Sequence of chain 8.A:
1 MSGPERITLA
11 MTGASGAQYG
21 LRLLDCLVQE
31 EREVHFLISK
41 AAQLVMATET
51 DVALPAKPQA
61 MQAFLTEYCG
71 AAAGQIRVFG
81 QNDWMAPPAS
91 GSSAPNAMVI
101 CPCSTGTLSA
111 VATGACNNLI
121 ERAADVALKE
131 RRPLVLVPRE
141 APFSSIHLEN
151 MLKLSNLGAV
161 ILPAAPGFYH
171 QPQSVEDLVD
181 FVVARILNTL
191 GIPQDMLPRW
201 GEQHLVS

This small molecule binds to this protein.
Small molecule (SMILES): CC(C)=CCOP(=O)(O)O

Sequence of chain 6.A:
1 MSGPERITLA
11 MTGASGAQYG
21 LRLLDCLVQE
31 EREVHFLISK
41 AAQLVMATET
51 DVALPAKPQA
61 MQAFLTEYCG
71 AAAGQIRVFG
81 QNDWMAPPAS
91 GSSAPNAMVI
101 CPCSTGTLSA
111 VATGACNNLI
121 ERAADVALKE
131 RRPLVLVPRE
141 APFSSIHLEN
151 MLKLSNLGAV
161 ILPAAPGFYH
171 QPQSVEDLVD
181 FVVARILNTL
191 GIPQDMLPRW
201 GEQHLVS

Sequence of chain 11.A:
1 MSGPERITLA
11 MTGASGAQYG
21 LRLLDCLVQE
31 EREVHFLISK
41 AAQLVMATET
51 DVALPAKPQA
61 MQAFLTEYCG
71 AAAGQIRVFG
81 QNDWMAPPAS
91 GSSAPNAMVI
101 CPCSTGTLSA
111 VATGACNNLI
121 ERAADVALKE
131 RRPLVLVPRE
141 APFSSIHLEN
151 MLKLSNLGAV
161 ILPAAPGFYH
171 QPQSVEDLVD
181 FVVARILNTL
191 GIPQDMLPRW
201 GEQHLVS

Binding-site contacts:
Ligand atom CAB contacts residue FMN1 of chain 6.C at 3.8 Å.
Ligand atom CAA contacts residue ALA89 of chain 11.A at 3.8 Å (hydrophobic).
Ligand atom PAJ contacts residue ARG185 of chain 6.A at 3.6 Å.
Ligand atom CAB contacts residue TYR169 of chain 6.A at 3.8 Å (hydrophobic).
Ligand atom PAJ contacts residue GLU140 of chain 8.A at 3.5 Å.
Ligand atom CAB contacts residue TRP200 of chain 6.A at 3.7 Å (hydrophobic).
Ligand atom OAE contacts residue ARG122 of chain 11.A at 3.0 Å (salt-bridge).
Ligand atom OAH contacts residue GLY91 of chain 11.A at 3.9 Å.
Ligand atom CAA contacts residue FMN1 of chain 6.C at 3.7 Å.
Ligand atom CAG contacts residue SER90 of chain 11.A at 3.9 Å.
Ligand atom OAD contacts residue LYS129 of chain 11.A at 2.7 Å (salt-bridge).
Ligand atom OAE contacts residue GLU140 of chain 8.A at 2.5 Å (salt-bridge).
Ligand atom OAC contacts residue ARG185 of chain 6.A at 3.0 Å (salt-bridge).
Ligand atom OAE contacts residue LYS129 of chain 11.A at 3.7 Å.
Ligand atom OAD contacts residue ARG185 of chain 6.A at 2.6 Å (salt-bridge).
Ligand atom PAJ contacts residue GLY91 of chain 11.A at 3.9 Å.
Ligand atom PAJ contacts residue TYR169 of chain 6.A at 3.7 Å.
Ligand atom PAJ contacts residue ARG122 of chain 11.A at 3.8 Å.
Ligand atom OAH contacts residue ARG122 of chain 11.A at 3.5 Å (salt-bridge).
Ligand atom OAD contacts residue GLU140 of chain 8.A at 3.8 Å.
Ligand atom PAJ contacts residue SER90 of chain 11.A at 3.7 Å.
Ligand atom OAD contacts residue SER90 of chain 11.A at 3.6 Å.
Ligand atom CAI contacts residue FMN1 of chain 6.C at 3.5 Å.
Ligand atom CAG contacts residue FMN1 of chain 6.C at 3.3 Å.
Ligand atom CAA contacts residue TRP200 of chain 6.A at 3.7 Å (hydrophobic).
Ligand atom OAC contacts residue TYR169 of chain 6.A at 2.8 Å (h-bond).
Ligand atom CAG contacts residue ARG122 of chain 11.A at 3.7 Å.
Ligand atom OAC contacts residue ARG139 of chain 8.A at 3.0 Å (salt-bridge).
Ligand atom OAE contacts residue ARG139 of chain 8.A at 3.5 Å (salt-bridge).
Ligand atom CAG contacts residue TYR169 of chain 6.A at 3.6 Å (hydrophobic).
Ligand atom OAD contacts residue GLY91 of chain 11.A at 2.8 Å (h-bond).
Ligand atom OAH contacts residue TYR169 of chain 6.A at 3.7 Å.
Ligand atom PAJ contacts residue LYS129 of chain 11.A at 3.8 Å.
Ligand atom CAF contacts residue FMN1 of chain 6.C at 3.3 Å.
Ligand atom CAA contacts residue TRP84 of chain 11.A at 3.4 Å (hydrophobic).
Ligand atom CAF contacts residue ARG122 of chain 11.A at 3.5 Å.
Ligand atom CAI contacts residue SER90 of chain 11.A at 3.7 Å.
Ligand atom CAB contacts residue SER90 of chain 11.A at 3.9 Å.
Ligand atom OAH contacts residue SER90 of chain 11.A at 2.9 Å (h-bond).
Ligand atom CAF contacts residue ALA89 of chain 11.A at 3.6 Å (hydrophobic).